Sequence of chain 1.A:
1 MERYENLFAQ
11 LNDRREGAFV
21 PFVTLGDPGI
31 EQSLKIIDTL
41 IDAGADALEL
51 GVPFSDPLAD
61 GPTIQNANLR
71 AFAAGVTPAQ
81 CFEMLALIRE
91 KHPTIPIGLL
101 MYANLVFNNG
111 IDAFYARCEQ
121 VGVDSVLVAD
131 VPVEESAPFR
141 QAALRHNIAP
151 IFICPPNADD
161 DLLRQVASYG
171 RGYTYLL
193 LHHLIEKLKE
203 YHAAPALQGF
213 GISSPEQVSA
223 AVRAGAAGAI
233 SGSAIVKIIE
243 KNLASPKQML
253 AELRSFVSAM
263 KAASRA

Sequence of chain 1.B:
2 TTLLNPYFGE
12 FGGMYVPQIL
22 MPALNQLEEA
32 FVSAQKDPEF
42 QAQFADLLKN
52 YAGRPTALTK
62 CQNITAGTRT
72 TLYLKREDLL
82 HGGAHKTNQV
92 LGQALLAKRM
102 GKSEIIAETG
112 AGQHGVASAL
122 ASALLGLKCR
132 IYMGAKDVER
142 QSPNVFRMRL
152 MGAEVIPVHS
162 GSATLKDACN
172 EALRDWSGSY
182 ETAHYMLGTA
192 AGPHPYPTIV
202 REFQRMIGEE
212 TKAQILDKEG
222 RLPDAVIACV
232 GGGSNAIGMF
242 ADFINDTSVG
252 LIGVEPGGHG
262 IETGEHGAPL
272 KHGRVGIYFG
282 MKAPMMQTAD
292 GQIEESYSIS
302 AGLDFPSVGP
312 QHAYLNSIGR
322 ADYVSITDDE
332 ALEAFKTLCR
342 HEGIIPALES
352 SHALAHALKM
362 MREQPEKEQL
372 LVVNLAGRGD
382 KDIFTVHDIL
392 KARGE

This small molecule binds to this protein.
Small molecule (SMILES): Nc1ccccc1O

Binding-site contacts:
Ligand atom C1 contacts residue ASN157 of chain 1.A at 3.7 Å.
Ligand atom C2 contacts residue LEU162 of chain 1.A at 3.4 Å (hydrophobic).
Ligand atom C3 contacts residue MET22 of chain 1.B at 3.5 Å (hydrophobic).
Ligand atom N contacts residue PRO23 of chain 1.B at 4.0 Å.
Ligand atom C2 contacts residue PRO23 of chain 1.B at 3.4 Å (hydrophobic).
Ligand atom N contacts residue ASP159 of chain 1.A at 3.4 Å (salt-bridge).
Ligand atom C4 contacts residue GLU134 of chain 1.A at 3.3 Å.
Ligand atom C1 contacts residue PRO23 of chain 1.B at 3.8 Å (hydrophobic).
Ligand atom C3 contacts residue PRO23 of chain 1.B at 3.6 Å (hydrophobic).
Ligand atom C3 contacts residue GLU134 of chain 1.A at 4.5 Å.
Ligand atom C6 contacts residue LEU162 of chain 1.A at 3.9 Å (hydrophobic).
Ligand atom O contacts residue PRO23 of chain 1.B at 3.3 Å.
Ligand atom O contacts residue PRO155 of chain 1.A at 3.5 Å.
Ligand atom O contacts residue ASN157 of chain 1.A at 2.8 Å (h-bond).
Ligand atom N contacts residue LEU162 of chain 1.A at 4.1 Å.
Ligand atom C1 contacts residue ALA158 of chain 1.A at 4.2 Å (hydrophobic).
Ligand atom N contacts residue ASN157 of chain 1.A at 2.4 Å (h-bond).
Ligand atom C2 contacts residue ASN157 of chain 1.A at 4.1 Å.
Ligand atom C1 contacts residue LEU162 of chain 1.A at 3.5 Å (hydrophobic).
Ligand atom O contacts residue LEU162 of chain 1.A at 3.9 Å.
Ligand atom C2 contacts residue PRO155 of chain 1.A at 4.4 Å (hydrophobic).
Ligand atom C4 contacts residue PRO23 of chain 1.B at 4.4 Å (hydrophobic).
Ligand atom O contacts residue ALA158 of chain 1.A at 4.4 Å.
Ligand atom C4 contacts residue LEU162 of chain 1.A at 4.1 Å (hydrophobic).
Ligand atom C5 contacts residue LEU162 of chain 1.A at 4.2 Å (hydrophobic).
Ligand atom C1 contacts residue ASP159 of chain 1.A at 4.0 Å.
Ligand atom O contacts residue GLN19 of chain 1.B at 3.4 Å (h-bond).
Ligand atom C2 contacts residue GLN19 of chain 1.B at 3.9 Å.
Ligand atom C5 contacts residue GLN19 of chain 1.B at 4.3 Å.
Ligand atom C5 contacts residue ASP159 of chain 1.A at 4.3 Å.
Ligand atom C5 contacts residue GLU134 of chain 1.A at 3.7 Å.
Ligand atom C3 contacts residue GLN19 of chain 1.B at 3.1 Å.
Ligand atom C3 contacts residue LEU162 of chain 1.A at 3.7 Å (hydrophobic).
Ligand atom N contacts residue ALA158 of chain 1.A at 3.2 Å.
Ligand atom C6 contacts residue ASP159 of chain 1.A at 3.4 Å.
Ligand atom C4 contacts residue GLN19 of chain 1.B at 3.1 Å.
Ligand atom C4 contacts residue MET22 of chain 1.B at 3.6 Å (hydrophobic).